Binding-site contacts:
Ligand atom N08 contacts residue ARG238 of chain 1.A at 3.6 Å.
Ligand atom O01 contacts residue ASP240 of chain 1.A at 3.6 Å.
Ligand atom C12 contacts residue GLU76 of chain 1.A at 3.8 Å.
Ligand atom C07 contacts residue ARG238 of chain 1.A at 3.8 Å.
Ligand atom C04 contacts residue SER243 of chain 1.A at 4.0 Å.
Ligand atom S13 contacts residue GLU76 of chain 1.A at 3.5 Å (salt-bridge).
Ligand atom C10 contacts residue ARG238 of chain 1.A at 4.5 Å.
Ligand atom C02 contacts residue ASP240 of chain 1.A at 3.9 Å.
Ligand atom C04 contacts residue ARG238 of chain 1.A at 3.4 Å.
Ligand atom O03 contacts residue LYS239 of chain 1.A at 4.2 Å.
Ligand atom N08 contacts residue GLU76 of chain 1.A at 4.0 Å.
Ligand atom C11 contacts residue GLU76 of chain 1.A at 3.5 Å.
Ligand atom O03 contacts residue SER243 of chain 1.A at 2.7 Å (h-bond).
Ligand atom C02 contacts residue SER243 of chain 1.A at 3.8 Å.
Ligand atom C09 contacts residue ARG238 of chain 1.A at 4.3 Å.
Ligand atom C10 contacts residue GLU76 of chain 1.A at 3.4 Å.
Ligand atom C02 contacts residue ARG238 of chain 1.A at 3.5 Å.
Ligand atom O01 contacts residue LYS239 of chain 1.A at 3.2 Å (salt-bridge).
Ligand atom O03 contacts residue ASP240 of chain 1.A at 3.1 Å (salt-bridge).
Ligand atom C05 contacts residue SER243 of chain 1.A at 3.6 Å.
Ligand atom O03 contacts residue ARG238 of chain 1.A at 3.0 Å.
Ligand atom C05 contacts residue ARG238 of chain 1.A at 3.7 Å.
Ligand atom C02 contacts residue LYS239 of chain 1.A at 4.0 Å.
Ligand atom O01 contacts residue ARG238 of chain 1.A at 3.6 Å.
Ligand atom C09 contacts residue GLU76 of chain 1.A at 3.2 Å.
Ligand atom C07 contacts residue GLU76 of chain 1.A at 3.6 Å.
Ligand atom S06 contacts residue ARG238 of chain 1.A at 3.8 Å.

A protein and the small-molecule ligand that binds it are described below.
Small molecule (SMILES): O=C(O)c1csc(-c2cccs2)n1

Sequence of chain 1.A:
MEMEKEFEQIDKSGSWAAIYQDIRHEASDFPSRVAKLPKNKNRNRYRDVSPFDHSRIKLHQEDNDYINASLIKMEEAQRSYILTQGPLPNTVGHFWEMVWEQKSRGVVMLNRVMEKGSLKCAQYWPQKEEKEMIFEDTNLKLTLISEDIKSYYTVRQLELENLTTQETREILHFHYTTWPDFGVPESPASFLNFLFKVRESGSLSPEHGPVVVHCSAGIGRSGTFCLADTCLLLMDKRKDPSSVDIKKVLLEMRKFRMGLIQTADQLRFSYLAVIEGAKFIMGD